Sequence of chain 1.C:
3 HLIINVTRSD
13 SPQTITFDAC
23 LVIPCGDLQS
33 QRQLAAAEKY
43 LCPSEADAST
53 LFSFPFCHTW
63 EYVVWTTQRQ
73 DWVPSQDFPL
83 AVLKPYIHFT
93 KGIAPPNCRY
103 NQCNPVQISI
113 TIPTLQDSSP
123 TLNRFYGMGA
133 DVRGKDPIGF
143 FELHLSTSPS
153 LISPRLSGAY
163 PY

The small molecule below binds the protein below.
Small molecule (SMILES): CC(=O)N[C@H]1[C@H](O[C@H]2[C@H](O)[C@@H](NC(C)=O)CO[C@@H]2CO)O[C@H](CO)[C@@H](O)[C@@H]1O

Binding-site contacts:
Ligand atom C7 contacts residue ASN7 of chain 1.C at 3.7 Å.
Ligand atom C2 contacts residue ILE5 of chain 1.C at 3.9 Å (hydrophobic).
Ligand atom N2 contacts residue ILE5 of chain 1.C at 2.9 Å (h-bond).
Ligand atom C8 contacts residue ILE5 of chain 1.C at 3.3 Å (hydrophobic).
Ligand atom C7 contacts residue ILE5 of chain 1.C at 3.5 Å (hydrophobic).
Ligand atom C3 contacts residue ASN7 of chain 1.C at 3.8 Å.
Ligand atom O7 contacts residue ASN7 of chain 1.C at 4.1 Å.
Ligand atom C8 contacts residue LEU4 of chain 1.C at 4.1 Å (hydrophobic).
Ligand atom C2 contacts residue ASN7 of chain 1.C at 2.5 Å.
Ligand atom C5 contacts residue ASN7 of chain 1.C at 3.6 Å.
Ligand atom N2 contacts residue ASN7 of chain 1.C at 2.9 Å (h-bond).
Ligand atom O5 contacts residue ASN7 of chain 1.C at 2.4 Å (h-bond).
Ligand atom C4 contacts residue ASN7 of chain 1.C at 4.2 Å.
Ligand atom C1 contacts residue ASN7 of chain 1.C at 1.4 Å.
Ligand atom C1 contacts residue ILE5 of chain 1.C at 3.8 Å (hydrophobic).